This protein binds this small molecule.
Small molecule (SMILES): OC[C@H]1O[C@H](O)[C@H](O)[C@@H](O)[C@@H]1O

Sequence of chain 1.A:
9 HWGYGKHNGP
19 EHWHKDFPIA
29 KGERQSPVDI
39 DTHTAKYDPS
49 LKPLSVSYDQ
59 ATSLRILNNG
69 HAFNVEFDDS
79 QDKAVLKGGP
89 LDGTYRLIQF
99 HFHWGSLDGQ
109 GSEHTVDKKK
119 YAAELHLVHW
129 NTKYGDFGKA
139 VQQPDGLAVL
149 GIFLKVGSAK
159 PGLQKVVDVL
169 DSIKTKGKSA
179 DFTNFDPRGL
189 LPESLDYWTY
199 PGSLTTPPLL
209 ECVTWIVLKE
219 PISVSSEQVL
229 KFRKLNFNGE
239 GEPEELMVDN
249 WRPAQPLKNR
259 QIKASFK

Binding-site contacts:
Ligand atom C6 contacts residue THR181 of chain 1.A at 3.2 Å.
Ligand atom O5 contacts residue LYS163 of chain 1.A at 3.6 Å.
Ligand atom C6 contacts residue PHE183 of chain 1.A at 3.9 Å (hydrophobic).
Ligand atom C6 contacts residue PHE180 of chain 1.A at 3.4 Å (hydrophobic).
Ligand atom O1 contacts residue PHE180 of chain 1.A at 4.5 Å.
Ligand atom O5 contacts residue PHE180 of chain 1.A at 4.3 Å.
Ligand atom C4 contacts residue THR181 of chain 1.A at 3.2 Å.
Ligand atom O6 contacts residue THR181 of chain 1.A at 2.8 Å (h-bond).
Ligand atom C5 contacts residue PHE180 of chain 1.A at 3.7 Å (hydrophobic).
Ligand atom O4 contacts residue ASP179 of chain 1.A at 3.9 Å.
Ligand atom O4 contacts residue THR181 of chain 1.A at 2.7 Å (h-bond).
Ligand atom O4 contacts residue PHE180 of chain 1.A at 3.7 Å.
Ligand atom C5 contacts residue THR181 of chain 1.A at 3.8 Å.
Ligand atom C1 contacts residue LYS163 of chain 1.A at 4.2 Å.
Ligand atom C6 contacts residue ASN182 of chain 1.A at 4.5 Å.
Ligand atom O6 contacts residue PHE183 of chain 1.A at 3.4 Å (h-bond).
Ligand atom O6 contacts residue ASN182 of chain 1.A at 3.1 Å (h-bond).